Binding-site contacts:
Ligand atom O38 contacts residue THR61 of chain 1.A at 3.6 Å.
Ligand atom C34 contacts residue SER158 of chain 1.A at 3.4 Å.
Ligand atom C27 contacts residue HIS76 of chain 1.A at 3.3 Å.
Ligand atom F56 contacts residue ALA187 of chain 1.A at 3.5 Å.
Ligand atom O12 contacts residue ALA175 of chain 1.A at 3.1 Å.
Ligand atom O38 contacts residue GLY156 of chain 1.A at 3.2 Å.
Ligand atom S37 contacts residue SER158 of chain 1.A at 3.5 Å (h-bond).
Ligand atom C42 contacts residue HIS76 of chain 1.A at 3.4 Å.
Ligand atom C53 contacts residue ARG142 of chain 1.A at 3.5 Å.
Ligand atom N35 contacts residue SER158 of chain 1.A at 3.3 Å (h-bond).
Ligand atom C02 contacts residue HIS76 of chain 1.A at 3.4 Å.
Ligand atom C23 contacts residue HIS76 of chain 1.A at 3.6 Å.
Ligand atom O36 contacts residue SER157 of chain 1.A at 3.4 Å (h-bond).
Ligand atom O36 contacts residue SER158 of chain 1.A at 3.4 Å (h-bond).
Ligand atom O31 contacts residue TYR75 of chain 1.A at 3.5 Å.
Ligand atom N08 contacts residue HIS76 of chain 1.A at 3.3 Å (h-bond).
Ligand atom C45 contacts residue LEU154 of chain 1.A at 3.5 Å (hydrophobic).
Ligand atom N13 contacts residue ALA176 of chain 1.A at 2.8 Å (h-bond).
Ligand atom C43 contacts residue HIS76 of chain 1.A at 3.6 Å.
Ligand atom O38 contacts residue SER158 of chain 1.A at 2.9 Å (h-bond).
Ligand atom C49 contacts residue PHE173 of chain 1.A at 3.3 Å (hydrophobic).
Ligand atom O38 contacts residue PHE62 of chain 1.A at 3.3 Å.
Ligand atom F55 contacts residue ALA187 of chain 1.A at 3.6 Å.
Ligand atom N25 contacts residue ASP100 of chain 1.A at 3.4 Å (salt-bridge).
Ligand atom C06 contacts residue HIS76 of chain 1.A at 3.6 Å.
Ligand atom O39 contacts residue GLY156 of chain 1.A at 3.0 Å (h-bond).
Ligand atom O12 contacts residue ALA176 of chain 1.A at 2.8 Å (h-bond).
Ligand atom N35 contacts residue HIS76 of chain 1.A at 3.1 Å (h-bond).
Ligand atom C29 contacts residue VAL97 of chain 1.A at 3.6 Å (hydrophobic).
Ligand atom C43 contacts residue GLN60 of chain 1.A at 3.4 Å.
Ligand atom F57 contacts residue ALA175 of chain 1.A at 3.3 Å.
Ligand atom F57 contacts residue VAL177 of chain 1.A at 3.5 Å.
Ligand atom F55 contacts residue ALA175 of chain 1.A at 3.4 Å.
Ligand atom C30 contacts residue ASP100 of chain 1.A at 3.5 Å.
Ligand atom N08 contacts residue ARG174 of chain 1.A at 2.9 Å (salt-bridge).
Ligand atom F56 contacts residue ARG142 of chain 1.A at 2.8 Å.
Ligand atom O36 contacts residue LEU154 of chain 1.A at 3.5 Å (h-bond).
Ligand atom C24 contacts residue ASP100 of chain 1.A at 3.5 Å.
Ligand atom O36 contacts residue GLY156 of chain 1.A at 3.0 Å (h-bond).
Ligand atom C30 contacts residue VAL97 of chain 1.A at 3.5 Å (hydrophobic).

Sequence of chain 1.A:
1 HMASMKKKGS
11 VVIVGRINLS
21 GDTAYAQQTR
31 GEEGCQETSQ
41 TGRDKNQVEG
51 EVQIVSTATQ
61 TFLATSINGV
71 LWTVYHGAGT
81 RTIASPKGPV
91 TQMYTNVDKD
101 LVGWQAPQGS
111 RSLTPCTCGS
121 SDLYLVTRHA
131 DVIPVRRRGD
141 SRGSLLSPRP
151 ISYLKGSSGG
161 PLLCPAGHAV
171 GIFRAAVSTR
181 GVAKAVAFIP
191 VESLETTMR

The small molecule below binds the protein below.
Small molecule (SMILES): COc1ccc2nc(C)c(O[C@@H]3C[C@H]4C(=O)N[C@]5(C(=O)NS(=O)(=O)C6(C)CC6)C[C@H]5/C=C\CCCCC[C@H](NC(=O)OCC5(C(F)(F)F)CC5)C(=O)N4C3)nc2c1